A small-molecule ligand and the protein it binds are described below.
Small molecule (SMILES): CC(=O)N[C@@H]1[C@@H](O)[C@H](O)[C@@H](CO)O[C@H]1O

Binding-site contacts:
Ligand atom N2 contacts residue THR145 of chain 5.F at 4.0 Å.
Ligand atom C8 contacts residue LEU147 of chain 5.F at 3.4 Å (hydrophobic).
Ligand atom C7 contacts residue LEU147 of chain 5.F at 3.1 Å (hydrophobic).
Ligand atom C3 contacts residue THR145 of chain 5.F at 4.1 Å.
Ligand atom C5 contacts residue ASN103 of chain 5.F at 4.0 Å.
Ligand atom O5 contacts residue ASN103 of chain 5.F at 2.6 Å (h-bond).
Ligand atom O7 contacts residue LEU147 of chain 5.F at 3.0 Å.
Ligand atom O5 contacts residue THR145 of chain 5.F at 4.0 Å.
Ligand atom N2 contacts residue LEU147 of chain 5.F at 3.6 Å.
Ligand atom C5 contacts residue THR145 of chain 5.F at 4.0 Å.
Ligand atom C2 contacts residue LEU147 of chain 5.F at 4.3 Å (hydrophobic).
Ligand atom C8 contacts residue VAL146 of chain 5.F at 4.5 Å (hydrophobic).
Ligand atom C2 contacts residue ASN103 of chain 5.F at 3.2 Å.
Ligand atom C3 contacts residue ASN103 of chain 5.F at 4.5 Å.
Ligand atom C1 contacts residue ASN103 of chain 5.F at 1.7 Å.
Ligand atom N2 contacts residue ASN103 of chain 5.F at 3.8 Å.
Ligand atom C1 contacts residue THR145 of chain 5.F at 3.4 Å.
Ligand atom C2 contacts residue THR145 of chain 5.F at 4.1 Å.

Sequence of chain 5.F:
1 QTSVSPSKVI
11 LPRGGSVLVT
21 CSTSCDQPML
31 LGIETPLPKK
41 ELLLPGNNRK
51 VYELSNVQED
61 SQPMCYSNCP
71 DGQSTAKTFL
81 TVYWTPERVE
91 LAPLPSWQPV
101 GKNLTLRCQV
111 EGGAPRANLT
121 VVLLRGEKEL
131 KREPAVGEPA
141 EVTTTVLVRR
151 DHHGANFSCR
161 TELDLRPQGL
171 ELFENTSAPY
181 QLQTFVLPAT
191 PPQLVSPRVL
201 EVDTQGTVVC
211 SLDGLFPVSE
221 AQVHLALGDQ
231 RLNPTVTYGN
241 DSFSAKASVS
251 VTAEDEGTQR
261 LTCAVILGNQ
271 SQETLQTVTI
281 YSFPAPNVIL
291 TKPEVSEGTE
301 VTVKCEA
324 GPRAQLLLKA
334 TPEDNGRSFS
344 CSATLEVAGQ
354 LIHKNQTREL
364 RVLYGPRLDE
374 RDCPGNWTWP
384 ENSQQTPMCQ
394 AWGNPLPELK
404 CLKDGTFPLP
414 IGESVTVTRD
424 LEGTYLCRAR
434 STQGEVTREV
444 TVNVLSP